The protein below binds the small molecule below.
Small molecule (SMILES): CC(=O)N[C@H]1[C@H](O[C@H]2[C@H](O)[C@@H](NC(C)=O)CO[C@@H]2CO)O[C@H](CO)[C@@H](O)[C@@H]1O

Sequence of chain 1.C:
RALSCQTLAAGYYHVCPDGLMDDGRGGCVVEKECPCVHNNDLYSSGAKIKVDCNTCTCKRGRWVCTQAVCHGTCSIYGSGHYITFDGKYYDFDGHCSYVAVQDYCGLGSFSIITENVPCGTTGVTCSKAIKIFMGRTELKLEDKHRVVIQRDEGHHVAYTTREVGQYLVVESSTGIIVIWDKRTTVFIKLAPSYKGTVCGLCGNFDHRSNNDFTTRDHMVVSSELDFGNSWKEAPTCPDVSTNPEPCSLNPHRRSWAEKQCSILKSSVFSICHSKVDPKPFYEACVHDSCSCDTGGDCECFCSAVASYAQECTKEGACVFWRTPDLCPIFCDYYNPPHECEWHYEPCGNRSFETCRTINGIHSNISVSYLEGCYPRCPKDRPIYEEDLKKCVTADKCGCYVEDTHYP

Binding-site contacts:
Ligand atom C2 contacts residue SER214 of chain 1.C at 4.4 Å.
Ligand atom C7 contacts residue GLU212 of chain 1.C at 3.9 Å.
Ligand atom N2 contacts residue ASN405 of chain 1.C at 2.9 Å (h-bond).
Ligand atom C2 contacts residue ASN405 of chain 1.C at 2.5 Å.
Ligand atom C5 contacts residue SER214 of chain 1.C at 4.1 Å.
Ligand atom C1 contacts residue ASN405 of chain 1.C at 1.4 Å.
Ligand atom C4 contacts residue ASN405 of chain 1.C at 4.2 Å.
Ligand atom C7 contacts residue ASN405 of chain 1.C at 4.0 Å.
Ligand atom O7 contacts residue SER213 of chain 1.C at 4.1 Å.
Ligand atom O5 contacts residue SER214 of chain 1.C at 4.2 Å.
Ligand atom O5 contacts residue ASN405 of chain 1.C at 2.4 Å (h-bond).
Ligand atom N2 contacts residue HIS403 of chain 1.C at 4.2 Å.
Ligand atom C3 contacts residue ASN405 of chain 1.C at 3.8 Å.
Ligand atom C5 contacts residue ASN405 of chain 1.C at 3.6 Å.
Ligand atom C8 contacts residue GLU212 of chain 1.C at 3.9 Å.
Ligand atom O6 contacts residue SER214 of chain 1.C at 3.7 Å.
Ligand atom C3 contacts residue SER214 of chain 1.C at 4.4 Å.
Ligand atom O7 contacts residue SER214 of chain 1.C at 3.6 Å.
Ligand atom O7 contacts residue GLU212 of chain 1.C at 4.4 Å.
Ligand atom C4 contacts residue SER214 of chain 1.C at 3.8 Å.
Ligand atom C7 contacts residue HIS403 of chain 1.C at 4.3 Å.
Ligand atom O6 contacts residue ALA199 of chain 1.C at 4.4 Å.
Ligand atom C1 contacts residue SER214 of chain 1.C at 4.2 Å.
Ligand atom O3 contacts residue SER214 of chain 1.C at 3.8 Å.
Ligand atom N2 contacts residue GLU212 of chain 1.C at 4.1 Å.
Ligand atom C6 contacts residue SER214 of chain 1.C at 4.1 Å.
Ligand atom C8 contacts residue HIS403 of chain 1.C at 3.3 Å.
Ligand atom C8 contacts residue SER404 of chain 1.C at 4.4 Å.